Sequence of chain 1.B:
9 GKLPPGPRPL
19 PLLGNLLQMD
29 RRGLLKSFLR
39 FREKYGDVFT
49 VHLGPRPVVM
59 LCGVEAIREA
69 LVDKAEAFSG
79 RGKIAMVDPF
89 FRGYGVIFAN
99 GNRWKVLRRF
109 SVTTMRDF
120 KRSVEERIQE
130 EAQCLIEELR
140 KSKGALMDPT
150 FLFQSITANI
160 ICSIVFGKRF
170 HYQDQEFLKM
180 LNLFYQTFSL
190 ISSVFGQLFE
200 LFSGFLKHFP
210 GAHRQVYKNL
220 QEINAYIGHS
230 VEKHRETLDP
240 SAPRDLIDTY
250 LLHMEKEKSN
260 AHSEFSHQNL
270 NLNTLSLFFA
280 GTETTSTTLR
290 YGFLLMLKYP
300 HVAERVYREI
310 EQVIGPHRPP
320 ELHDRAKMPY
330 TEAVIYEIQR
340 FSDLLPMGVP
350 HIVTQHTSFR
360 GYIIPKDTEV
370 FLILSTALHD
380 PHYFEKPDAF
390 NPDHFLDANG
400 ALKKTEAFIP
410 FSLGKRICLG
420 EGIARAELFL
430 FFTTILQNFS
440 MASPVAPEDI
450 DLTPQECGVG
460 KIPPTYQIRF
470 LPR

The protein below binds the small molecule below.
Small molecule (SMILES): CC1=CC[C@H]2[C@@H](C1)C2(C)C

Binding-site contacts:
Ligand atom C1 contacts residue ALA279 of chain 1.B at 3.9 Å (hydrophobic).
Ligand atom C10 contacts residue PHE96 of chain 1.B at 4.4 Å (hydrophobic).
Ligand atom C7 contacts residue PHE278 of chain 1.B at 3.8 Å (hydrophobic).
Ligand atom C1 contacts residue PHE278 of chain 1.B at 4.3 Å (hydrophobic).
Ligand atom C8 contacts residue HEM1 of chain 1.J at 3.5 Å.
Ligand atom C6 contacts residue PHE187 of chain 1.B at 4.3 Å (hydrophobic).
Ligand atom C8 contacts residue THR283 of chain 1.B at 3.8 Å.
Ligand atom C4 contacts residue VAL348 of chain 1.B at 3.5 Å (hydrophobic).
Ligand atom C9 contacts residue ILE190 of chain 1.B at 4.0 Å (hydrophobic).
Ligand atom C1 contacts residue THR283 of chain 1.B at 4.1 Å.
Ligand atom C8 contacts residue ALA279 of chain 1.B at 3.6 Å (hydrophobic).
Ligand atom C9 contacts residue PHE278 of chain 1.B at 3.5 Å (hydrophobic).
Ligand atom C4 contacts residue ILE82 of chain 1.B at 4.3 Å (hydrophobic).
Ligand atom C10 contacts residue PHE278 of chain 1.B at 3.8 Å (hydrophobic).
Ligand atom C5 contacts residue ILE82 of chain 1.B at 4.5 Å (hydrophobic).
Ligand atom C8 contacts residue LEU344 of chain 1.B at 4.4 Å (hydrophobic).
Ligand atom C6 contacts residue PHE278 of chain 1.B at 3.9 Å (hydrophobic).
Ligand atom C3 contacts residue VAL348 of chain 1.B at 3.7 Å (hydrophobic).
Ligand atom C2 contacts residue THR283 of chain 1.B at 4.2 Å.
Ligand atom C2 contacts residue LEU344 of chain 1.B at 4.0 Å (hydrophobic).
Ligand atom C3 contacts residue ILE95 of chain 1.B at 4.3 Å (hydrophobic).
Ligand atom C2 contacts residue ALA279 of chain 1.B at 4.3 Å (hydrophobic).
Ligand atom C10 contacts residue ILE95 of chain 1.B at 3.9 Å (hydrophobic).